Binding-site contacts:
Ligand atom C5 contacts residue LYS67 of chain 1.Z at 4.0 Å.
Ligand atom P contacts residue TYR121 of chain 1.Z at 4.2 Å.
Ligand atom N1 contacts residue TYR125 of chain 1.Z at 4.0 Å.
Ligand atom O3' contacts residue THR114 of chain 1.DA at 3.6 Å.
Ligand atom C5' contacts residue TRP71 of chain 1.Z at 3.7 Å (hydrophobic).
Ligand atom C3' contacts residue ARG13 of chain 1.Z at 4.1 Å.
Ligand atom C2' contacts residue LYS67 of chain 1.Z at 3.7 Å.
Ligand atom OP1 contacts residue TRP71 of chain 1.Z at 3.4 Å.
Ligand atom N2 contacts residue TYR125 of chain 1.Z at 3.8 Å.
Ligand atom C6 contacts residue LYS67 of chain 1.Z at 3.8 Å.
Ligand atom C8 contacts residue TYR183 of chain 1.Z at 3.7 Å (hydrophobic).
Ligand atom N3 contacts residue TYR125 of chain 1.Z at 3.8 Å.
Ligand atom OP2 contacts residue THR114 of chain 1.DA at 2.3 Å (h-bond).
Ligand atom OP2 contacts residue TYR121 of chain 1.Z at 3.1 Å.
Ligand atom O6 contacts residue LYS67 of chain 1.Z at 4.1 Å.
Ligand atom O6 contacts residue TYR125 of chain 1.Z at 4.2 Å.
Ligand atom O3' contacts residue ASN11 of chain 1.Z at 3.5 Å (h-bond).
Ligand atom OP2 contacts residue TYR183 of chain 1.Z at 3.2 Å.
Ligand atom P contacts residue ARG13 of chain 1.Z at 3.4 Å.
Ligand atom C8 contacts residue LYS67 of chain 1.Z at 3.3 Å.
Ligand atom O5' contacts residue TYR183 of chain 1.Z at 4.0 Å.
Ligand atom C2 contacts residue TYR125 of chain 1.Z at 3.7 Å (hydrophobic).
Ligand atom C2' contacts residue TYR183 of chain 1.Z at 3.9 Å (hydrophobic).
Ligand atom OP1 contacts residue THR114 of chain 1.DA at 3.4 Å (h-bond).
Ligand atom C2' contacts residue TYR125 of chain 1.Z at 3.8 Å (hydrophobic).
Ligand atom C4' contacts residue ASN11 of chain 1.Z at 4.2 Å.
Ligand atom C6 contacts residue TYR125 of chain 1.Z at 4.0 Å (hydrophobic).
Ligand atom C4 contacts residue TYR125 of chain 1.Z at 4.0 Å (hydrophobic).
Ligand atom P contacts residue THR114 of chain 1.DA at 3.2 Å.
Ligand atom OP1 contacts residue ARG13 of chain 1.Z at 3.9 Å.
Ligand atom OP2 contacts residue ARG13 of chain 1.Z at 2.2 Å (salt-bridge).
Ligand atom OP2 contacts residue ARG112 of chain 1.DA at 2.5 Å (salt-bridge).
Ligand atom C5 contacts residue TYR125 of chain 1.Z at 4.0 Å (hydrophobic).
Ligand atom OP1 contacts residue LYS6 of chain 1.U at 3.9 Å.
Ligand atom P contacts residue ARG112 of chain 1.DA at 3.9 Å.
Ligand atom N9 contacts residue TYR125 of chain 1.Z at 4.0 Å.
Ligand atom N7 contacts residue LYS67 of chain 1.Z at 3.0 Å (salt-bridge).
Ligand atom C3' contacts residue TYR183 of chain 1.Z at 3.7 Å (hydrophobic).
Ligand atom O3' contacts residue ARG13 of chain 1.Z at 4.0 Å.
Ligand atom O6 contacts residue SER123 of chain 1.Z at 3.9 Å.

Sequence of chain 1.U:
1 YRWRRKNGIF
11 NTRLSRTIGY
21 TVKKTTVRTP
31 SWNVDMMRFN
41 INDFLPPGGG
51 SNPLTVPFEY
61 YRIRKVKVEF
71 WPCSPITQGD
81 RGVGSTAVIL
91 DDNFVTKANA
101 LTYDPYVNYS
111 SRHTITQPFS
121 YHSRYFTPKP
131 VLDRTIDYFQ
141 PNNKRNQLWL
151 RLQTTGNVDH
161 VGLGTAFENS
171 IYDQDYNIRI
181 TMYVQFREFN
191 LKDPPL

A protein and the small-molecule ligand that binds it are described below.
Small molecule (SMILES): Nc1ccn([C@H]2C[C@H](O[P](=O)(O)OC[C@H]3O[C@@H](n4ccc(N)nc4=O)C[C@@H]3O[P](=O)(O)OC[C@H]3O[C@@H](n4cnc5c(=O)[nH]c(N)nc54)C[C@@H]3O[P](=O)(O)OC[C@H]3O[C@@H](n4cnc5c(=O)[nH]c(N)nc54)C[C@@H]3O)[C@@H](COP(=O)=O)O2)c(=O)n1

Sequence of chain 1.DA:
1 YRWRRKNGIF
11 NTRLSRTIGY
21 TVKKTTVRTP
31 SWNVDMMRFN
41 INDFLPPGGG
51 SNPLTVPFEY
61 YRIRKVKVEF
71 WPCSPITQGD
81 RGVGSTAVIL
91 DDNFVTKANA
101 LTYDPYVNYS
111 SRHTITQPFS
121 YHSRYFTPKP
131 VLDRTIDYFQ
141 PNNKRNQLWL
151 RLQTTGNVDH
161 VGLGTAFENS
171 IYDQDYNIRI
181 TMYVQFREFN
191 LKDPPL

Sequence of chain 1.Z:
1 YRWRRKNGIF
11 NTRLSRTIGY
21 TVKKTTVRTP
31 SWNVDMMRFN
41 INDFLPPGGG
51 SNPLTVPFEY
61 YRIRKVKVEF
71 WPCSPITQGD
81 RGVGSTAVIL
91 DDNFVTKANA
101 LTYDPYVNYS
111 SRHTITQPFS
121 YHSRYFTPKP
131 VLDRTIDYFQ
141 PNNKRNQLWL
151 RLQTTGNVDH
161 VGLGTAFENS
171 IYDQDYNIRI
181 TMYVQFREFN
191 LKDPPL